This protein binds this small molecule.
Small molecule (SMILES): C=C1COc2cc3c(cc21)-c1c(cc(OC)c(OC)c1OC)CC[C@@H]3NC(C)=O

Binding-site contacts:
Ligand atom C contacts residue VAL313 of chain 1.D at 3.3 Å (hydrophobic).
Ligand atom C14 contacts residue LEU253 of chain 1.D at 3.8 Å (hydrophobic).
Ligand atom C11 contacts residue LEU253 of chain 1.D at 3.7 Å (hydrophobic).
Ligand atom C2 contacts residue THR312 of chain 1.D at 3.8 Å.
Ligand atom C7 contacts residue LYS350 of chain 1.D at 3.8 Å.
Ligand atom C19 contacts residue ASN256 of chain 1.D at 3.6 Å.
Ligand atom C1 contacts residue ASN256 of chain 1.D at 3.8 Å.
Ligand atom C13 contacts residue LEU240 of chain 1.D at 3.6 Å (hydrophobic).
Ligand atom C13 contacts residue CYS239 of chain 1.D at 3.8 Å (hydrophobic).
Ligand atom C13 contacts residue ASP249 of chain 1.D at 3.8 Å.
Ligand atom C4 contacts residue LYS350 of chain 1.D at 3.7 Å.
Ligand atom C contacts residue THR312 of chain 1.D at 3.0 Å.
Ligand atom C22 contacts residue SER178 of chain 1.C at 3.7 Å.
Ligand atom C3 contacts residue LYS350 of chain 1.D at 3.5 Å.
Ligand atom C3 contacts residue ASN256 of chain 1.D at 3.5 Å.
Ligand atom C2 contacts residue ASN256 of chain 1.D at 3.8 Å.
Ligand atom C15 contacts residue ILE368 of chain 1.D at 3.6 Å (hydrophobic).
Ligand atom C1 contacts residue LYS350 of chain 1.D at 3.8 Å.
Ligand atom C1 contacts residue THR312 of chain 1.D at 3.6 Å.
Ligand atom C2 contacts residue LYS350 of chain 1.D at 3.8 Å.
Ligand atom C13 contacts residue ALA248 of chain 1.D at 3.5 Å (hydrophobic).
Ligand atom O4 contacts residue LEU246 of chain 1.D at 3.7 Å.
Ligand atom C18 contacts residue LYS252 of chain 1.D at 3.5 Å.
Ligand atom C20 contacts residue LEU246 of chain 1.D at 3.8 Å (hydrophobic).
Ligand atom C22 contacts residue THR179 of chain 1.C at 3.4 Å.
Ligand atom C12 contacts residue LEU253 of chain 1.D at 3.6 Å (hydrophobic).
Ligand atom O contacts residue VAL181 of chain 1.C at 3.6 Å (h-bond).
Ligand atom O2 contacts residue CYS239 of chain 1.D at 3.6 Å (h-bond).
Ligand atom O1 contacts residue CYS239 of chain 1.D at 3.2 Å.
Ligand atom O contacts residue LYS350 of chain 1.D at 3.1 Å.
Ligand atom C4 contacts residue ASN256 of chain 1.D at 3.6 Å.
Ligand atom C18 contacts residue LEU253 of chain 1.D at 3.7 Å (hydrophobic).
Ligand atom C8 contacts residue LYS350 of chain 1.D at 3.5 Å.
Ligand atom C15 contacts residue ILE316 of chain 1.D at 3.8 Å (hydrophobic).
Ligand atom C18 contacts residue ASN256 of chain 1.D at 3.5 Å.
Ligand atom O3 contacts residue ALA314 of chain 1.D at 3.3 Å.
Ligand atom C8 contacts residue ASN256 of chain 1.D at 3.7 Å.
Ligand atom O4 contacts residue LYS350 of chain 1.D at 3.3 Å.
Ligand atom C contacts residue MET257 of chain 1.D at 3.8 Å (hydrophobic).
Ligand atom C contacts residue ASN348 of chain 1.D at 3.5 Å.

Sequence of chain 1.D:
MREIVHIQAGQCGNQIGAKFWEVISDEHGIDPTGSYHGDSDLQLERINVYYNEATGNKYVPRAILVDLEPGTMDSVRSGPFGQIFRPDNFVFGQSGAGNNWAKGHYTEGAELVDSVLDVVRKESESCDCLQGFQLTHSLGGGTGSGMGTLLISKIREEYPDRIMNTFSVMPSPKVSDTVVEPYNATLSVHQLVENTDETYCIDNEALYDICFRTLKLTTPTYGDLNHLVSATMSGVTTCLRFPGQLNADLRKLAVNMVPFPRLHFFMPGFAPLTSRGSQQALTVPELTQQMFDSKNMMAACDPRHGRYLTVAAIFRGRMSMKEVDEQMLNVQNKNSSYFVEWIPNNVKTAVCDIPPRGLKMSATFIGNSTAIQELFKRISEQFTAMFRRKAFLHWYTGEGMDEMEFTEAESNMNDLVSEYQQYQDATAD

Sequence of chain 1.C:
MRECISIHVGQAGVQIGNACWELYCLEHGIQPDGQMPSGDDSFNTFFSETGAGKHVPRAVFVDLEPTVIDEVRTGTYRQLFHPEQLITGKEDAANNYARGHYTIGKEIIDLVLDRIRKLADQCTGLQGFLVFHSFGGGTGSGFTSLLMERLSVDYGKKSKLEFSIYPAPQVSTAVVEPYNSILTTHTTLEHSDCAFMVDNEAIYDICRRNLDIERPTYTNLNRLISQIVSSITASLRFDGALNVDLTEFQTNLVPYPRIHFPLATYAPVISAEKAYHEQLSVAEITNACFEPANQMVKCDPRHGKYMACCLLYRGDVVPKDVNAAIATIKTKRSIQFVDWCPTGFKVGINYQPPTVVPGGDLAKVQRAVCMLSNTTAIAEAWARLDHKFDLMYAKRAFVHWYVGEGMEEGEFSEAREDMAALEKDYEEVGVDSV